A protein and the small-molecule ligand that binds it are described below.
Small molecule (SMILES): CC(=O)N[C@@H]1[C@@H](O)[C@H](O)[C@@H](CO)O[C@H]1O

Binding-site contacts:
Ligand atom C6 contacts residue ASN167 of chain 1.C at 3.8 Å.
Ligand atom C1 contacts residue ASN205 of chain 1.C at 1.4 Å.
Ligand atom O5 contacts residue ASN167 of chain 1.C at 3.4 Å (h-bond).
Ligand atom C5 contacts residue ASN167 of chain 1.C at 3.8 Å.
Ligand atom C7 contacts residue ASN205 of chain 1.C at 3.3 Å.
Ligand atom O7 contacts residue ASN205 of chain 1.C at 3.4 Å (h-bond).
Ligand atom C3 contacts residue ASN205 of chain 1.C at 3.8 Å.
Ligand atom C8 contacts residue ASN205 of chain 1.C at 4.5 Å.
Ligand atom O5 contacts residue GLU212 of chain 1.C at 4.5 Å.
Ligand atom C2 contacts residue ASN205 of chain 1.C at 2.4 Å.
Ligand atom N2 contacts residue ASN205 of chain 1.C at 2.9 Å (h-bond).
Ligand atom C1 contacts residue ASN167 of chain 1.C at 4.0 Å.
Ligand atom C5 contacts residue ASN205 of chain 1.C at 3.6 Å.
Ligand atom O6 contacts residue ASN167 of chain 1.C at 4.2 Å.
Ligand atom O5 contacts residue ASN205 of chain 1.C at 2.3 Å (h-bond).
Ligand atom C4 contacts residue ASN205 of chain 1.C at 4.2 Å.

Sequence of chain 1.C:
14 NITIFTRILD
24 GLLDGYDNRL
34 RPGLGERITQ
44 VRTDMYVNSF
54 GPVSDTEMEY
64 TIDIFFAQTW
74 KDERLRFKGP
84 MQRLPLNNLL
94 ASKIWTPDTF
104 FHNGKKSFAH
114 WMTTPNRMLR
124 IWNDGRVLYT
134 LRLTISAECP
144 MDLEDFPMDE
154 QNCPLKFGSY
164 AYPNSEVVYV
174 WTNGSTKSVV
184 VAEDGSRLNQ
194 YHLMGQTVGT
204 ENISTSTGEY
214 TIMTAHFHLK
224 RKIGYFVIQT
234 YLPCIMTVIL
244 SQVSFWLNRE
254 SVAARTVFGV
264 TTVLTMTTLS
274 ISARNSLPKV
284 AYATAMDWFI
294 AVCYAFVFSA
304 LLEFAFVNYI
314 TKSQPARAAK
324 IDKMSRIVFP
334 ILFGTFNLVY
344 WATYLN